The protein below binds the small molecule below.
Small molecule (SMILES): CC[C@H](C)[C@H](NC(=O)[C@H](CCC(=O)O)NC(=O)[C@H](CCC(=O)O)NC(=O)[C@@H](N)Cc1ccccc1)C(=O)N1CCC[C@H]1C(=O)N[C@@H](CCC(=O)O)C(=O)N[C@@H](CCC(=O)O)C(=O)N[C@H](C=O)Cc1ccc(OS(=O)(=O)O)cc1

Binding-site contacts:
Ligand atom CE1 contacts residue PHE19 of chain 1.A at 4.0 Å (hydrophobic).
Ligand atom C contacts residue GLN24 of chain 1.A at 3.9 Å.
Ligand atom OE1 contacts residue TYR71 of chain 1.A at 3.3 Å (h-bond).
Ligand atom CG2 contacts residue ILE78 of chain 1.A at 4.0 Å (hydrophobic).
Ligand atom O2 contacts residue ILE78 of chain 1.A at 2.8 Å (h-bond).
Ligand atom CB contacts residue TYR71 of chain 1.A at 3.8 Å (hydrophobic).
Ligand atom CD1 contacts residue LEU60 of chain 1.A at 3.5 Å (hydrophobic).
Ligand atom CD1 contacts residue PHE19 of chain 1.A at 3.8 Å (hydrophobic).
Ligand atom CG2 contacts residue ARG62 of chain 1.A at 3.7 Å.
Ligand atom O1 contacts residue GLU76 of chain 1.A at 3.9 Å.
Ligand atom CA contacts residue THR69 of chain 1.A at 3.9 Å.
Ligand atom CD contacts residue TYR71 of chain 1.A at 3.5 Å (hydrophobic).
Ligand atom CG1 contacts residue GLN24 of chain 1.A at 3.5 Å.
Ligand atom CE1 contacts residue ARG68 of chain 1.A at 3.5 Å.
Ligand atom O2 contacts residue LYS77 of chain 1.A at 3.0 Å.
Ligand atom S contacts residue ILE78 of chain 1.A at 3.9 Å.
Ligand atom CG contacts residue TYR71 of chain 1.A at 3.5 Å (hydrophobic).
Ligand atom S contacts residue TYR71 of chain 1.A at 4.0 Å.
Ligand atom CE1 contacts residue ILE78 of chain 1.A at 3.5 Å (hydrophobic).
Ligand atom CB contacts residue GLN24 of chain 1.A at 3.9 Å.
Ligand atom O contacts residue THR69 of chain 1.A at 4.0 Å.
Ligand atom CA contacts residue THR69 of chain 1.A at 3.6 Å.
Ligand atom O1 contacts residue TYR71 of chain 1.A at 2.8 Å (h-bond).
Ligand atom O1 contacts residue ILE78 of chain 1.A at 3.7 Å.
Ligand atom CD1 contacts residue THR69 of chain 1.A at 3.9 Å.
Ligand atom OE1 contacts residue ARG70 of chain 1.A at 3.4 Å.
Ligand atom N contacts residue GLN24 of chain 1.A at 3.3 Å (h-bond).
Ligand atom CB contacts residue ARG70 of chain 1.A at 3.9 Å.
Ligand atom CZ contacts residue ARG68 of chain 1.A at 3.6 Å.
Ligand atom CA contacts residue GLN24 of chain 1.A at 3.5 Å.
Ligand atom CD1 contacts residue ILE78 of chain 1.A at 3.8 Å (hydrophobic).
Ligand atom N contacts residue THR69 of chain 1.A at 2.8 Å (h-bond).
Ligand atom C contacts residue THR69 of chain 1.A at 3.8 Å.
Ligand atom CZ contacts residue LEU26 of chain 1.A at 3.6 Å (hydrophobic).
Ligand atom CD1 contacts residue ARG68 of chain 1.A at 3.9 Å.
Ligand atom CG contacts residue ILE78 of chain 1.A at 4.0 Å (hydrophobic).
Ligand atom CE2 contacts residue ARG68 of chain 1.A at 3.6 Å.
Ligand atom CB contacts residue THR69 of chain 1.A at 3.4 Å.
Ligand atom CD contacts residue TYR71 of chain 1.A at 3.7 Å (hydrophobic).
Ligand atom CE2 contacts residue LEU26 of chain 1.A at 4.0 Å (hydrophobic).

Sequence of chain 1.A:
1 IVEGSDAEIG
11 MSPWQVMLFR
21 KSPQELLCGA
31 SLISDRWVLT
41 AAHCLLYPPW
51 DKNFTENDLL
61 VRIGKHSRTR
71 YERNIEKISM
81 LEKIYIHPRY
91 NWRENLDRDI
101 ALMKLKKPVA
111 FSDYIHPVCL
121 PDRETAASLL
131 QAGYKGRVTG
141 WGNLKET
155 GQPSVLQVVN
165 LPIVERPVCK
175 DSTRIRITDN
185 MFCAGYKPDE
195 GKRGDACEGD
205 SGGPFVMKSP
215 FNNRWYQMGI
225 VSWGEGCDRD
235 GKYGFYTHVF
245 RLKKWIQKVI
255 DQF